Binding-site contacts:
Ligand atom O2 contacts residue SER288 of chain 1.M at 3.9 Å.
Ligand atom C2' contacts residue SER288 of chain 1.M at 4.4 Å.
Ligand atom O4' contacts residue ASP328 of chain 1.M at 4.2 Å.
Ligand atom C2' contacts residue ASP238 of chain 1.M at 3.5 Å.
Ligand atom C3' contacts residue ASP238 of chain 1.M at 3.2 Å.
Ligand atom C3' contacts residue ASP328 of chain 1.M at 4.4 Å.
Ligand atom O1B contacts residue GLY236 of chain 1.M at 3.9 Å.
Ligand atom O3B contacts residue GLY236 of chain 1.M at 3.6 Å (h-bond).
Ligand atom O3' contacts residue ASN297 of chain 1.M at 3.9 Å.
Ligand atom C4' contacts residue ASP328 of chain 1.M at 3.5 Å.
Ligand atom C5' contacts residue ASP328 of chain 1.M at 4.2 Å.
Ligand atom PB contacts residue GLY236 of chain 1.M at 4.4 Å.
Ligand atom PA contacts residue ARG174 of chain 1.M at 4.0 Å.
Ligand atom O3' contacts residue ASP328 of chain 1.M at 4.2 Å.
Ligand atom O2B contacts residue ARG163 of chain 1.M at 4.0 Å.
Ligand atom O3' contacts residue ASP238 of chain 1.M at 3.2 Å (salt-bridge).
Ligand atom N4 contacts residue LYS159 of chain 1.M at 3.6 Å.
Ligand atom O1A contacts residue ARG174 of chain 1.M at 3.0 Å (salt-bridge).
Ligand atom C5 contacts residue ARG174 of chain 1.M at 4.2 Å.
Ligand atom O5' contacts residue ASP328 of chain 1.M at 4.4 Å.
Ligand atom O2B contacts residue ARG174 of chain 1.M at 4.5 Å.
Ligand atom O2A contacts residue ARG174 of chain 1.M at 4.1 Å.

Sequence of chain 1.M:
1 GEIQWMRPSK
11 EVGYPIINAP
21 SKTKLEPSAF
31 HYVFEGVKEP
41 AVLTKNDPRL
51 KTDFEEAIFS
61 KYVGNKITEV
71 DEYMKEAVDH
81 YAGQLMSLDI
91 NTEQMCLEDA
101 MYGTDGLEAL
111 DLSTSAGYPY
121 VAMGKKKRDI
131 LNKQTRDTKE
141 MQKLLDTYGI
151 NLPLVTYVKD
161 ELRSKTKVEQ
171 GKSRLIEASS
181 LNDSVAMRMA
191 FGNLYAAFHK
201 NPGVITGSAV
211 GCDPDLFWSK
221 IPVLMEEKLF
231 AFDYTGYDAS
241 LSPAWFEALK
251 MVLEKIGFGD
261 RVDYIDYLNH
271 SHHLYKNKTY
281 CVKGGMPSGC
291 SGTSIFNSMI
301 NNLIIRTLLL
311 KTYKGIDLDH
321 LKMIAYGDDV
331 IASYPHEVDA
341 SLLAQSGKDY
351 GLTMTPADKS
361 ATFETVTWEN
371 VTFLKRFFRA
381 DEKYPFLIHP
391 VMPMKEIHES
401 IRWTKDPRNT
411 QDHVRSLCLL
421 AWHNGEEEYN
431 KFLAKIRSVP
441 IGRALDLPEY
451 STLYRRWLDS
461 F

The small molecule below binds the protein below.
Small molecule (SMILES): Nc1ccn([C@H]2C[C@H](O)[C@@H](CO[P](=O)(O)O[P](=O)(O)OP(=O)(O)O)O2)c(=O)n1